Binding-site contacts:
Ligand atom O7 contacts residue ASN12 of chain 40.G at 3.6 Å.
Ligand atom C1 contacts residue ASN12 of chain 40.G at 2.2 Å.
Ligand atom N2 contacts residue ASN12 of chain 40.G at 3.8 Å.
Ligand atom C7 contacts residue ASN12 of chain 40.G at 3.9 Å.
Ligand atom O5 contacts residue ASN12 of chain 40.G at 2.7 Å (h-bond).
Ligand atom C2 contacts residue ASN12 of chain 40.G at 3.3 Å.
Ligand atom C5 contacts residue ASN12 of chain 40.G at 4.1 Å.

Sequence of chain 40.G:
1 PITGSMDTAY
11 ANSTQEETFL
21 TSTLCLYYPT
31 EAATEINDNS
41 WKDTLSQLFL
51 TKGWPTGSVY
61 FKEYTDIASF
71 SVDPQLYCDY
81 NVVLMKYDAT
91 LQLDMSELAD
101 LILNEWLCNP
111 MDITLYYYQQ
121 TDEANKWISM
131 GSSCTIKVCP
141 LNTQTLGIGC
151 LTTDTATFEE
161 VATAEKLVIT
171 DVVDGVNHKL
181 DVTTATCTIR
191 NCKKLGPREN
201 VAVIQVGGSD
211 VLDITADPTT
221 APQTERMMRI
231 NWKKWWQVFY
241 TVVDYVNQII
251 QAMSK

The small molecule below binds the protein below.
Small molecule (SMILES): CC(=O)N[C@H]1[C@H](O[C@H]2[C@H](O)[C@@H](NC(C)=O)CO[C@@H]2CO)O[C@H](CO)[C@@H](O)[C@@H]1O